Sequence of chain 22.A:
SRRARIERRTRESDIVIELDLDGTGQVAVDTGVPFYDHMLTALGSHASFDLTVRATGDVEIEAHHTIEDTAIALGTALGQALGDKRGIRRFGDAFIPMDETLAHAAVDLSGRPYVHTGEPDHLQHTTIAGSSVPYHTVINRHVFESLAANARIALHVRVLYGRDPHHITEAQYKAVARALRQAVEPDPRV

Binding-site contacts:
Ligand atom N1 contacts residue HIS184 of chain 6.A at 3.5 Å (h-bond).
Ligand atom OP6 contacts residue LYS191 of chain 6.A at 3.2 Å (salt-bridge).
Ligand atom OP4 contacts residue ARG106 of chain 3.A at 3.8 Å.
Ligand atom N2 contacts residue MN1 of chain 6.C at 2.2 Å.
Ligand atom C6 contacts residue MET114 of chain 6.A at 3.4 Å (hydrophobic).
Ligand atom OP5 contacts residue ARG106 of chain 3.A at 3.9 Å.
Ligand atom N2 contacts residue GLU187 of chain 6.A at 3.3 Å (salt-bridge).
Ligand atom C6 contacts residue MN1 of chain 22.B at 3.1 Å.
Ligand atom N1 contacts residue GLU84 of chain 22.A at 3.2 Å (salt-bridge).
Ligand atom N2 contacts residue HIS81 of chain 22.A at 2.9 Å (h-bond).
Ligand atom OP6 contacts residue ARG106 of chain 3.A at 2.8 Å (salt-bridge).
Ligand atom P contacts residue ARG106 of chain 3.A at 3.6 Å.
Ligand atom C4 contacts residue HIS81 of chain 22.A at 3.4 Å.
Ligand atom N1 contacts residue MN1 of chain 22.B at 2.3 Å.
Ligand atom O3 contacts residue HIS81 of chain 22.A at 3.5 Å (h-bond).
Ligand atom C4 contacts residue MET114 of chain 6.A at 3.7 Å (hydrophobic).
Ligand atom OP4 contacts residue LYS191 of chain 6.A at 3.8 Å.
Ligand atom O3 contacts residue GLU187 of chain 6.A at 2.7 Å (salt-bridge).
Ligand atom C6 contacts residue HIS184 of chain 6.A at 3.7 Å.
Ligand atom O2 contacts residue GLU28 of chain 22.A at 3.0 Å (salt-bridge).
Ligand atom C6 contacts residue MN1 of chain 6.C at 3.4 Å.
Ligand atom C2 contacts residue GLU28 of chain 22.A at 3.8 Å.
Ligand atom O3 contacts residue MN1 of chain 6.C at 2.5 Å.
Ligand atom C3 contacts residue MN1 of chain 6.C at 3.2 Å.
Ligand atom C3 contacts residue HIS81 of chain 22.A at 3.3 Å.
Ligand atom C6 contacts residue HIS80 of chain 22.A at 3.3 Å.
Ligand atom C4 contacts residue MN1 of chain 6.C at 3.0 Å.
Ligand atom OP1 contacts residue GLU187 of chain 6.A at 3.6 Å (salt-bridge).
Ligand atom N2 contacts residue MET114 of chain 6.A at 3.6 Å.
Ligand atom C5 contacts residue GLU84 of chain 22.A at 3.6 Å.
Ligand atom N1 contacts residue HIS80 of chain 22.A at 3.4 Å (h-bond).
Ligand atom C5 contacts residue MET114 of chain 6.A at 3.6 Å (hydrophobic).
Ligand atom C5 contacts residue MN1 of chain 22.B at 3.5 Å.
Ligand atom N1 contacts residue MET114 of chain 6.A at 3.5 Å.
Ligand atom C6 contacts residue HIS183 of chain 6.A at 3.6 Å.
Ligand atom OP4 contacts residue HIS62 of chain 6.A at 3.2 Å (h-bond).
Ligand atom C3 contacts residue GLU187 of chain 6.A at 3.9 Å.
Ligand atom C3 contacts residue GLU28 of chain 22.A at 3.8 Å.
Ligand atom O3 contacts residue HIS54 of chain 6.A at 3.3 Å (h-bond).
Ligand atom N2 contacts residue HIS183 of chain 6.A at 3.2 Å (h-bond).

Sequence of chain 6.A:
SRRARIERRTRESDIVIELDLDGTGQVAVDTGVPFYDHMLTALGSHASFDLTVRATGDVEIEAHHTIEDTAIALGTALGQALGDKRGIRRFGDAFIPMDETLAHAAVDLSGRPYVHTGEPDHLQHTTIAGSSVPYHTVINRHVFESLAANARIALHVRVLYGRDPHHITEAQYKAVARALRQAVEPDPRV

Sequence of chain 3.A:
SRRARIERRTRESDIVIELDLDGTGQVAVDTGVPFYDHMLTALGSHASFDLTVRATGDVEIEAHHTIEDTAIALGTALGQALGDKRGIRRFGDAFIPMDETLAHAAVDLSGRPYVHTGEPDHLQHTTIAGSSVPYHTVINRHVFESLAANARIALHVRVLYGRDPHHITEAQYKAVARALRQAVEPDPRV

This small molecule binds to this protein.
Small molecule (SMILES): O=P(O)(O)OC[C@@H](O)[C@@H](O)c1cnc[nH]1